This protein binds this small molecule.
Small molecule (SMILES): O=C(CCSCc1cccnc1)NCc1ccc2-c3ccccn3->[Ir]34(c5ccccc5-c5ccc6ccccc6n->35)(c3ccccc3-c3ccc5ccccc5n->43)<-n2c1

Sequence of chain 1.A:
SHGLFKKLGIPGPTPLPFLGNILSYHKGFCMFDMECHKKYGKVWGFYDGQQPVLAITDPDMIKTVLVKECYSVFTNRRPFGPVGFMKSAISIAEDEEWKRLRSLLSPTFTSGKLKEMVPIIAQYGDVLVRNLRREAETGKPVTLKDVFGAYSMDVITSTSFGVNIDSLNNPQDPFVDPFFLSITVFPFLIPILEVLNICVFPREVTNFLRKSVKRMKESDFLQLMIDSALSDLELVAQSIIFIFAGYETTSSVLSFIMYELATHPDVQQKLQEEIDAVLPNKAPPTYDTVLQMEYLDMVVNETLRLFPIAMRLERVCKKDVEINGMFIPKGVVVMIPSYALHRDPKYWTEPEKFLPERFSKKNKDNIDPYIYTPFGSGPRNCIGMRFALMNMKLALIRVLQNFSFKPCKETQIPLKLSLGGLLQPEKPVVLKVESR

Binding-site contacts:
Ligand atom C16 contacts residue ILE203 of chain 1.A at 4.1 Å (hydrophobic).
Ligand atom C20 contacts residue GLY89 of chain 1.A at 3.8 Å.
Ligand atom C18 contacts residue PHE200 of chain 1.A at 3.7 Å (hydrophobic).
Ligand atom C42 contacts residue GLU354 of chain 1.A at 3.3 Å.
Ligand atom C56 contacts residue HEM1 of chain 1.B at 3.1 Å.
Ligand atom C22 contacts residue THR204 of chain 1.A at 4.1 Å.
Ligand atom C25 contacts residue PHE200 of chain 1.A at 3.2 Å (hydrophobic).
Ligand atom C19 contacts residue PHE200 of chain 1.A at 3.4 Å (hydrophobic).
Ligand atom C22 contacts residue ASP197 of chain 1.A at 3.8 Å.
Ligand atom C41 contacts residue ARG86 of chain 1.A at 3.2 Å.
Ligand atom C25 contacts residue THR204 of chain 1.A at 3.2 Å.
Ligand atom C21 contacts residue PHE200 of chain 1.A at 3.7 Å (hydrophobic).
Ligand atom C39 contacts residue PHE88 of chain 1.A at 3.3 Å (hydrophobic).
Ligand atom N57 contacts residue HEM1 of chain 1.B at 2.3 Å.
Ligand atom C17 contacts residue PHE88 of chain 1.A at 2.8 Å (hydrophobic).
Ligand atom C16 contacts residue GLY89 of chain 1.A at 3.4 Å.
Ligand atom C45 contacts residue ASP197 of chain 1.A at 2.6 Å.
Ligand atom C05 contacts residue GLY461 of chain 1.A at 3.8 Å.
Ligand atom C24 contacts residue THR204 of chain 1.A at 3.4 Å.
Ligand atom C58 contacts residue THR289 of chain 1.A at 3.5 Å.
Ligand atom C20 contacts residue VAL220 of chain 1.A at 3.7 Å (hydrophobic).
Ligand atom C25 contacts residue LEU201 of chain 1.A at 3.5 Å (hydrophobic).
Ligand atom C16 contacts residue PHE88 of chain 1.A at 3.9 Å (hydrophobic).
Ligand atom C24 contacts residue LEU201 of chain 1.A at 4.1 Å (hydrophobic).
Ligand atom C56 contacts residue ALA285 of chain 1.A at 3.9 Å (hydrophobic).
Ligand atom C58 contacts residue HEM1 of chain 1.B at 3.1 Å.
Ligand atom C40 contacts residue ARG86 of chain 1.A at 3.8 Å.
Ligand atom C46 contacts residue ASP197 of chain 1.A at 2.7 Å.
Ligand atom C15 contacts residue PHE88 of chain 1.A at 3.9 Å (hydrophobic).
Ligand atom C24 contacts residue PHE200 of chain 1.A at 3.1 Å (hydrophobic).
Ligand atom C44 contacts residue ASP197 of chain 1.A at 3.6 Å.
Ligand atom C41 contacts residue GLU354 of chain 1.A at 3.5 Å.
Ligand atom C20 contacts residue PHE88 of chain 1.A at 3.0 Å (hydrophobic).
Ligand atom C42 contacts residue ARG86 of chain 1.A at 3.9 Å.
Ligand atom C19 contacts residue ILE203 of chain 1.A at 3.9 Å (hydrophobic).
Ligand atom C40 contacts residue PHE88 of chain 1.A at 3.0 Å (hydrophobic).
Ligand atom C16 contacts residue VAL220 of chain 1.A at 3.6 Å (hydrophobic).
Ligand atom O53 contacts residue ARG85 of chain 1.A at 3.6 Å.
Ligand atom C59 contacts residue THR289 of chain 1.A at 3.4 Å.
Ligand atom S51 contacts residue SER99 of chain 1.A at 3.7 Å.